The protein below binds the small molecule below.
Small molecule (SMILES): CC(=O)N[C@@H]1[C@@H](O)[C@H](O)[C@@H](CO)O[C@H]1O

Binding-site contacts:
Ligand atom C7 contacts residue ASN97 of chain 1.A at 3.5 Å.
Ligand atom O5 contacts residue ASN97 of chain 1.A at 2.4 Å (h-bond).
Ligand atom C5 contacts residue ASN97 of chain 1.A at 3.7 Å.
Ligand atom C4 contacts residue ASN97 of chain 1.A at 4.2 Å.
Ligand atom C3 contacts residue ASN97 of chain 1.A at 3.8 Å.
Ligand atom C2 contacts residue ASN97 of chain 1.A at 2.5 Å.
Ligand atom O7 contacts residue GLN96 of chain 1.A at 3.0 Å (h-bond).
Ligand atom C5 contacts residue ARG219 of chain 1.A at 4.1 Å.
Ligand atom O7 contacts residue ASN97 of chain 1.A at 3.7 Å.
Ligand atom C7 contacts residue GLN96 of chain 1.A at 3.5 Å.
Ligand atom C8 contacts residue GLN96 of chain 1.A at 3.3 Å.
Ligand atom N2 contacts residue ASN97 of chain 1.A at 2.9 Å (h-bond).
Ligand atom C1 contacts residue ASN97 of chain 1.A at 1.4 Å.
Ligand atom C1 contacts residue ARG219 of chain 1.A at 4.1 Å.
Ligand atom O5 contacts residue ARG219 of chain 1.A at 4.0 Å.

Sequence of chain 1.A:
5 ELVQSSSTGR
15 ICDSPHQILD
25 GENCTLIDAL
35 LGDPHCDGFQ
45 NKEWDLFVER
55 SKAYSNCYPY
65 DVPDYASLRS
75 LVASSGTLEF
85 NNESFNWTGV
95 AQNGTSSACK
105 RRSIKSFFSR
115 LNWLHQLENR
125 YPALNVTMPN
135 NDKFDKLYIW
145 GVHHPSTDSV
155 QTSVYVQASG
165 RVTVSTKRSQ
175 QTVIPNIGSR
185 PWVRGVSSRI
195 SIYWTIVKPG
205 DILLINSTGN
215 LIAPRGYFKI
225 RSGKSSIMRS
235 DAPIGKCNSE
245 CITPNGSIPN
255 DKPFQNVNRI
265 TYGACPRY